The protein below binds the small molecule below.
Small molecule (SMILES): OC[C@H]1O[C@@H](O[C@@H]2[C@@H](O)[C@H](O[C@H]3[C@H](O)[C@@H](O)[C@H](O[C@@H]4[C@@H](O)[C@H](O)O[C@H](CO)[C@H]4O)O[C@@H]3CO)O[C@H](CO)[C@H]2O)[C@H](O)[C@@H](O)[C@@H]1O

Binding-site contacts:
Ligand atom C3 contacts residue GLN13 of chain 1.B at 3.8 Å.
Ligand atom O3 contacts residue GLN13 of chain 1.B at 2.9 Å (h-bond).
Ligand atom O6 contacts residue GLU74 of chain 1.B at 3.4 Å (salt-bridge).
Ligand atom O6 contacts residue GLU73 of chain 1.B at 2.7 Å (salt-bridge).
Ligand atom O3 contacts residue SER41 of chain 1.B at 3.2 Å.
Ligand atom O5 contacts residue GLN13 of chain 1.B at 2.7 Å (h-bond).
Ligand atom O4 contacts residue GLN13 of chain 1.B at 2.6 Å (h-bond).
Ligand atom O6 contacts residue GLY76 of chain 1.B at 3.2 Å (h-bond).
Ligand atom C2 contacts residue SER41 of chain 1.B at 3.7 Å.
Ligand atom C2 contacts residue GLN13 of chain 1.B at 3.3 Å.
Ligand atom O6 contacts residue ALA75 of chain 1.B at 3.5 Å.
Ligand atom O4 contacts residue GLU73 of chain 1.B at 3.0 Å (salt-bridge).
Ligand atom C2 contacts residue GLY76 of chain 1.B at 3.7 Å.
Ligand atom O6 contacts residue GLY112 of chain 1.B at 3.9 Å.
Ligand atom C6 contacts residue TRP39 of chain 1.B at 3.9 Å (hydrophobic).
Ligand atom O6 contacts residue GLY37 of chain 1.B at 2.7 Å (h-bond).
Ligand atom C3 contacts residue GLY76 of chain 1.B at 3.8 Å.
Ligand atom C1 contacts residue GLN13 of chain 1.B at 3.1 Å.
Ligand atom O6 contacts residue GLN13 of chain 1.B at 3.6 Å (h-bond).
Ligand atom C6 contacts residue GLU73 of chain 1.B at 3.4 Å.
Ligand atom O5 contacts residue LYS114 of chain 1.B at 3.2 Å (salt-bridge).
Ligand atom O6 contacts residue GLY77 of chain 1.B at 3.8 Å.
Ligand atom O4 contacts residue LYS114 of chain 1.B at 3.0 Å.
Ligand atom C1 contacts residue GLY76 of chain 1.B at 3.9 Å.
Ligand atom C5 contacts residue GLN13 of chain 1.B at 3.7 Å.
Ligand atom O2 contacts residue SER41 of chain 1.B at 2.9 Å (h-bond).
Ligand atom O3 contacts residue GLY76 of chain 1.B at 3.4 Å (h-bond).
Ligand atom O4 contacts residue TRP39 of chain 1.B at 3.9 Å.
Ligand atom O5 contacts residue GLY76 of chain 1.B at 3.1 Å (h-bond).
Ligand atom O2 contacts residue ALA43 of chain 1.B at 3.7 Å.
Ligand atom O4 contacts residue GLY76 of chain 1.B at 3.5 Å.
Ligand atom C1 contacts residue LYS114 of chain 1.B at 3.9 Å.
Ligand atom O6 contacts residue LYS114 of chain 1.B at 3.1 Å (salt-bridge).
Ligand atom O3 contacts residue TRP39 of chain 1.B at 3.9 Å.
Ligand atom C6 contacts residue GLY37 of chain 1.B at 3.4 Å.
Ligand atom C4 contacts residue GLU73 of chain 1.B at 3.4 Å.
Ligand atom C4 contacts residue GLN13 of chain 1.B at 2.9 Å.
Ligand atom C5 contacts residue TRP39 of chain 1.B at 3.7 Å (hydrophobic).
Ligand atom C4 contacts residue TRP39 of chain 1.B at 3.7 Å (hydrophobic).
Ligand atom O3 contacts residue ALA75 of chain 1.B at 3.6 Å.

Sequence of chain 1.B:
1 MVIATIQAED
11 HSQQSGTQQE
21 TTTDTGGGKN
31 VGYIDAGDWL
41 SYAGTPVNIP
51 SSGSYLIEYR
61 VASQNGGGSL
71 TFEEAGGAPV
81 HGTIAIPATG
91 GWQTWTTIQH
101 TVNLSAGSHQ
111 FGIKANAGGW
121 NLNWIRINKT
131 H